Sequence of chain 1.B:
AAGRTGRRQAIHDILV

Sequence of chain 1.A:
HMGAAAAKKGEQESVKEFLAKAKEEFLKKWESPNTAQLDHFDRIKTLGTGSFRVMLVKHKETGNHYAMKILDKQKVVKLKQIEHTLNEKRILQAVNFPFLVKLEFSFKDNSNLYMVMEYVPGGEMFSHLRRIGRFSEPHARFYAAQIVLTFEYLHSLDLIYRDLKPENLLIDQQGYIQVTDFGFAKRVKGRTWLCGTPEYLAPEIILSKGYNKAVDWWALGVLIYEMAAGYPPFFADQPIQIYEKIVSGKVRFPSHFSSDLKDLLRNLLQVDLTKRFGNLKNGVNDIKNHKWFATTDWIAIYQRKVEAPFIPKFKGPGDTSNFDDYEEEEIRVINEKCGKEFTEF

This small molecule binds to this protein.
Small molecule (SMILES): NC(=[NH2+])SCc1ccc(Cl)cc1

Binding-site contacts:
Ligand atom CL contacts residue LEU85 of chain 1.A at 4.0 Å.
Ligand atom C1 contacts residue LEU85 of chain 1.A at 3.8 Å (hydrophobic).
Ligand atom C contacts residue LYS86 of chain 1.A at 3.1 Å.
Ligand atom N contacts residue LEU85 of chain 1.A at 3.7 Å.
Ligand atom C contacts residue ASP14 of chain 1.B at 3.9 Å.
Ligand atom C1 contacts residue GLU89 of chain 1.A at 4.4 Å.
Ligand atom C5 contacts residue LEU85 of chain 1.A at 3.8 Å (hydrophobic).
Ligand atom C7 contacts residue LEU85 of chain 1.A at 4.0 Å (hydrophobic).
Ligand atom C2 contacts residue LYS86 of chain 1.A at 4.0 Å.
Ligand atom N1 contacts residue ASP14 of chain 1.B at 3.5 Å (salt-bridge).
Ligand atom C4 contacts residue LEU85 of chain 1.A at 3.5 Å (hydrophobic).
Ligand atom N1 contacts residue LYS86 of chain 1.A at 3.0 Å.
Ligand atom N contacts residue LYS86 of chain 1.A at 2.9 Å (salt-bridge).
Ligand atom C6 contacts residue LEU85 of chain 1.A at 4.0 Å (hydrophobic).
Ligand atom S contacts residue GLU89 of chain 1.A at 3.8 Å.
Ligand atom C3 contacts residue LYS86 of chain 1.A at 4.5 Å.
Ligand atom C1 contacts residue LYS86 of chain 1.A at 3.5 Å.
Ligand atom C3 contacts residue LEU85 of chain 1.A at 3.6 Å (hydrophobic).
Ligand atom N1 contacts residue TPO200 of chain 1.A at 3.6 Å.
Ligand atom C2 contacts residue LEU85 of chain 1.A at 3.7 Å (hydrophobic).
Ligand atom N contacts residue ASP14 of chain 1.B at 2.9 Å (salt-bridge).
Ligand atom S contacts residue LYS86 of chain 1.A at 4.0 Å.